Sequence of chain 40.C:
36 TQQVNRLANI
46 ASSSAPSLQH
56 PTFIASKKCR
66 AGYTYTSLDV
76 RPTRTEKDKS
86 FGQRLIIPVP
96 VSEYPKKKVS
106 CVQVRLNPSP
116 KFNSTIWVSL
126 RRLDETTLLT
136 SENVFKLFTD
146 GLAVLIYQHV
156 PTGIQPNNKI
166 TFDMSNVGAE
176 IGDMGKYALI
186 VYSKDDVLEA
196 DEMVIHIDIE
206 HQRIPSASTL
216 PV

Sequence of chain 36.B:
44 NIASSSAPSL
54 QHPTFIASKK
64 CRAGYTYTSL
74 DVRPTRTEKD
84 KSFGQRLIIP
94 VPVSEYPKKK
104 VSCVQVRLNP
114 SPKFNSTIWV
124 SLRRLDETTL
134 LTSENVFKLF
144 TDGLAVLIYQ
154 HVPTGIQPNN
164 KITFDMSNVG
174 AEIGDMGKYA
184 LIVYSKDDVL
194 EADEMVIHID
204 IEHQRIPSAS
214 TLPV

The small molecule below binds the protein below.
Small molecule (SMILES): Nc1ncnc2c1ncn2[C@@H]1O[C@H](CO[P](=O)(O)O[C@H]2[C@@H](O)[C@H](n3cnc4c(N)ncnc43)O[C@@H]2CO[P](=O)(O)O[C@H]2[C@@H](O)[C@H](n3cnc4c(N)ncnc43)O[C@@H]2CO)[C@@H](O)[C@H]1O

Binding-site contacts:
Ligand atom O2' contacts residue ARG65 of chain 36.B at 4.3 Å.
Ligand atom O2' contacts residue ALA66 of chain 36.B at 3.6 Å.
Ligand atom C1' contacts residue GLY67 of chain 36.B at 4.4 Å.
Ligand atom P contacts residue ARG208 of chain 40.C at 4.5 Å.
Ligand atom OP1 contacts residue ARG208 of chain 36.B at 4.1 Å.
Ligand atom OP1 contacts residue ARG208 of chain 40.C at 4.1 Å.
Ligand atom O2' contacts residue ARG208 of chain 36.B at 4.1 Å.
Ligand atom O5' contacts residue ARG208 of chain 40.C at 4.0 Å.
Ligand atom O2' contacts residue GLY67 of chain 36.B at 3.3 Å (h-bond).
Ligand atom OP2 contacts residue ARG208 of chain 40.C at 4.4 Å.
Ligand atom N3 contacts residue ARG65 of chain 36.B at 4.1 Å.
Ligand atom OP1 contacts residue SER211 of chain 36.B at 4.3 Å.